This protein binds this small molecule.
Small molecule (SMILES): Cc1cn([C@H]2C[C@H](O[P](=O)(O)OC[C@H]3O[C@@H](n4cnc5c(N)ncnc54)C[C@@H]3O[P](=O)(O)OC[C@@H]3CC[C@H](n4ccc(N)nc4=O)O3)[C@@H](CO[P](=O)(O)O[C@H]3C[C@H](n4cnc5c(=O)nc(N)[nH]c54)O[C@@H]3CO[P](=O)(O)O[C@H]3C[C@H](n4cnc5c(N)ncnc54)O[C@@H]3CO[P](=O)(O)O[C@H]3C[C@H](n4ccc(N)nc4=O)O[C@@H]3CO)O2)c(=O)[nH]c1=O

Sequence of chain 1.A:
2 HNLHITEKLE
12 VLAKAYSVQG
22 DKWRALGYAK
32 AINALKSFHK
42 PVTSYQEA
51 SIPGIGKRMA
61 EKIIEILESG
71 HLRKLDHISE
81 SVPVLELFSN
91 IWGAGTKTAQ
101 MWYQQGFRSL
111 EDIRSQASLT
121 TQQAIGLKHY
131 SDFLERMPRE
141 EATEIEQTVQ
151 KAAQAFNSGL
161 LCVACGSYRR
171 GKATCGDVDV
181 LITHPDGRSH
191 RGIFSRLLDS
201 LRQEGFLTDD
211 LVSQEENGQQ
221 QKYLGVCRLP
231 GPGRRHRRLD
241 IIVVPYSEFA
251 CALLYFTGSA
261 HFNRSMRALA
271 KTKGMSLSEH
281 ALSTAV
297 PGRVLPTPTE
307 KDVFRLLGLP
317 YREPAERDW

Binding-site contacts:
Ligand atom OP1 contacts residue MG1 of chain 1.G at 2.4 Å.
Ligand atom O5' contacts residue GLY95 of chain 1.A at 3.4 Å (h-bond).
Ligand atom C5' contacts residue TRP92 of chain 1.A at 3.8 Å (hydrophobic).
Ligand atom OP1 contacts residue ILE91 of chain 1.A at 3.7 Å.
Ligand atom P contacts residue TRP92 of chain 1.A at 3.7 Å.
Ligand atom O3' contacts residue GLY93 of chain 1.A at 3.4 Å.
Ligand atom O3' contacts residue TRP92 of chain 1.A at 3.1 Å.
Ligand atom OP1 contacts residue LYS97 of chain 1.A at 3.7 Å.
Ligand atom OP1 contacts residue LYS97 of chain 1.A at 3.8 Å.
Ligand atom C5 contacts residue 8DG1 of chain 1.E at 3.4 Å.
Ligand atom OP1 contacts residue GLY93 of chain 1.A at 2.8 Å (h-bond).
Ligand atom C4 contacts residue 8DG1 of chain 1.E at 3.5 Å.
Ligand atom OP2 contacts residue LYS97 of chain 1.A at 3.1 Å (salt-bridge).
Ligand atom OP1 contacts residue GLY95 of chain 1.A at 2.8 Å (h-bond).
Ligand atom C5' contacts residue GLY95 of chain 1.A at 3.6 Å.
Ligand atom O3' contacts residue ALA94 of chain 1.A at 3.7 Å.
Ligand atom C3' contacts residue 8DG1 of chain 1.E at 3.4 Å.
Ligand atom C2' contacts residue 8DG1 of chain 1.E at 3.1 Å.
Ligand atom O2 contacts residue TYR255 of chain 1.A at 2.7 Å (h-bond).
Ligand atom P contacts residue ALA94 of chain 1.A at 3.8 Å.
Ligand atom O5' contacts residue LYS97 of chain 1.A at 3.6 Å.
Ligand atom C4' contacts residue TRP92 of chain 1.A at 3.6 Å (hydrophobic).
Ligand atom OP2 contacts residue THR96 of chain 1.A at 3.4 Å (h-bond).
Ligand atom OP1 contacts residue THR98 of chain 1.A at 2.7 Å (h-bond).
Ligand atom OP1 contacts residue TRP92 of chain 1.A at 3.0 Å (h-bond).
Ligand atom OP2 contacts residue GLY95 of chain 1.A at 3.6 Å.
Ligand atom OP2 contacts residue MG1 of chain 1.G at 3.6 Å.
Ligand atom OP1 contacts residue ALA94 of chain 1.A at 3.3 Å (h-bond).
Ligand atom C4' contacts residue ASP240 of chain 1.A at 3.7 Å.
Ligand atom OP1 contacts residue TRP92 of chain 1.A at 3.7 Å.
Ligand atom C5' contacts residue GLY93 of chain 1.A at 3.5 Å.
Ligand atom C2' contacts residue TYR255 of chain 1.A at 3.2 Å (hydrophobic).
Ligand atom C5' contacts residue ASP240 of chain 1.A at 3.5 Å.
Ligand atom P contacts residue GLY95 of chain 1.A at 3.6 Å.
Ligand atom P contacts residue MG1 of chain 1.G at 3.5 Å.
Ligand atom C2 contacts residue TYR255 of chain 1.A at 3.7 Å (hydrophobic).
Ligand atom N4 contacts residue 8DG1 of chain 1.E at 3.3 Å (h-bond).
Ligand atom OP1 contacts residue ARG238 of chain 1.A at 3.0 Å (salt-bridge).
Ligand atom C1' contacts residue TYR255 of chain 1.A at 3.2 Å (hydrophobic).
Ligand atom C4' contacts residue GLY93 of chain 1.A at 3.6 Å.